Binding-site contacts:
Ligand atom CAX contacts residue ILE342 of chain 1.D at 3.9 Å (hydrophobic).
Ligand atom CAD contacts residue TRP24 of chain 1.D at 3.6 Å (hydrophobic).
Ligand atom CAF contacts residue MET116 of chain 1.D at 3.5 Å (hydrophobic).
Ligand atom CAX contacts residue SER17 of chain 1.D at 3.2 Å.
Ligand atom CAY contacts residue SER17 of chain 1.D at 3.5 Å.
Ligand atom NAS contacts residue TRP24 of chain 1.D at 3.9 Å.
Ligand atom CAP contacts residue TRP24 of chain 1.D at 3.9 Å (hydrophobic).
Ligand atom NBA contacts residue GLU21 of chain 1.D at 2.6 Å (salt-bridge).
Ligand atom CAY contacts residue ILE342 of chain 1.D at 3.9 Å (hydrophobic).
Ligand atom CLA contacts residue LEU20 of chain 1.D at 3.7 Å.
Ligand atom CBB contacts residue GLU21 of chain 1.D at 3.4 Å.
Ligand atom CAK contacts residue LEU20 of chain 1.D at 3.7 Å (hydrophobic).
Ligand atom CAL contacts residue TYR113 of chain 1.D at 3.6 Å (hydrophobic).
Ligand atom CBC contacts residue GLU21 of chain 1.D at 3.4 Å.
Ligand atom CAA contacts residue TRP24 of chain 1.D at 3.7 Å (hydrophobic).
Ligand atom CAA contacts residue LEU123 of chain 1.D at 4.0 Å (hydrophobic).
Ligand atom OAI contacts residue TRP24 of chain 1.D at 3.8 Å.
Ligand atom CAY contacts residue GLU21 of chain 1.D at 3.6 Å.
Ligand atom CAT contacts residue TRP24 of chain 1.D at 3.7 Å (hydrophobic).
Ligand atom CAF contacts residue TYR113 of chain 1.D at 3.8 Å (hydrophobic).
Ligand atom CLA contacts residue VAL56 of chain 1.D at 4.0 Å.
Ligand atom CBD contacts residue TRP24 of chain 1.D at 3.9 Å (hydrophobic).
Ligand atom CAB contacts residue PHE117 of chain 1.D at 3.7 Å (hydrophobic).
Ligand atom CAM contacts residue LEU20 of chain 1.D at 3.9 Å (hydrophobic).
Ligand atom CAC contacts residue TYR113 of chain 1.D at 4.0 Å (hydrophobic).
Ligand atom CAZ contacts residue LEU20 of chain 1.D at 4.1 Å (hydrophobic).
Ligand atom CAX contacts residue LEU20 of chain 1.D at 4.0 Å (hydrophobic).
Ligand atom CAL contacts residue LEU20 of chain 1.D at 3.7 Å (hydrophobic).
Ligand atom CAG contacts residue MET116 of chain 1.D at 3.7 Å (hydrophobic).
Ligand atom CBF contacts residue TRP24 of chain 1.D at 4.1 Å (hydrophobic).
Ligand atom CBC contacts residue TRP24 of chain 1.D at 3.5 Å (hydrophobic).
Ligand atom CAC contacts residue MET116 of chain 1.D at 3.6 Å (hydrophobic).
Ligand atom CLA contacts residue GLY52 of chain 1.D at 3.3 Å.
Ligand atom CLA contacts residue TYR113 of chain 1.D at 3.7 Å.
Ligand atom CAA contacts residue LEU20 of chain 1.D at 3.8 Å (hydrophobic).
Ligand atom CAZ contacts residue GLU21 of chain 1.D at 3.5 Å.
Ligand atom CAD contacts residue LEU20 of chain 1.D at 3.5 Å (hydrophobic).
Ligand atom CAX contacts residue GLY16 of chain 1.D at 4.1 Å.
Ligand atom CLA contacts residue GLY16 of chain 1.D at 4.0 Å.
Ligand atom CAG contacts residue TRP24 of chain 1.D at 3.9 Å (hydrophobic).

This protein binds this small molecule.
Small molecule (SMILES): CC1=Nc2ccc(Cl)cc2[C@H](c2ccccc2)N1CCN1CCN(C(=O)c2ccco2)CC1

Sequence of chain 1.D:
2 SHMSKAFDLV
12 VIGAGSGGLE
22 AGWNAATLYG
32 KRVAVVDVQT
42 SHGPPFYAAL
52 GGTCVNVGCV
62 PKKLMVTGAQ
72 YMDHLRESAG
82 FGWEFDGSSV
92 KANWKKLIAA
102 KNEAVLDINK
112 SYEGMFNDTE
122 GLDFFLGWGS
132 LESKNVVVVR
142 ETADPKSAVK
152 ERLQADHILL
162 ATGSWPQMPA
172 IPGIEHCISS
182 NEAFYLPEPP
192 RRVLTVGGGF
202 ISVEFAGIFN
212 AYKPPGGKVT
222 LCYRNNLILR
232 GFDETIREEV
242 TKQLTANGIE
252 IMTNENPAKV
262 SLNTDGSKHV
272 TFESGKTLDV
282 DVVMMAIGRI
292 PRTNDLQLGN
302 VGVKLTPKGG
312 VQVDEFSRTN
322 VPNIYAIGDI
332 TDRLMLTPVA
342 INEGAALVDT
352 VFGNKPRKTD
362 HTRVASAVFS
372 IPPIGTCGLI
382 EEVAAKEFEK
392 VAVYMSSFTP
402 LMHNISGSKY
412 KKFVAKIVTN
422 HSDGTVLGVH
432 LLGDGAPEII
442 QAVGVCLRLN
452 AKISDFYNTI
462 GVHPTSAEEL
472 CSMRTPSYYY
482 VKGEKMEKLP